This small molecule binds to this protein.
Small molecule (SMILES): CC(=O)N[C@H]1[C@H](O[C@H]2[C@H](O)[C@@H](NC(C)=O)CO[C@@H]2CO)O[C@H](CO)[C@@H](O[C@@H]2O[C@H](CO[C@H]3O[C@H](CO)[C@@H](O)[C@H](O)[C@@H]3O)[C@@H](O)[C@H](O[C@H]3O[C@H](CO)[C@@H](O)[C@H](O)[C@@H]3O)[C@@H]2O)[C@@H]1O

Sequence of chain 1.A:
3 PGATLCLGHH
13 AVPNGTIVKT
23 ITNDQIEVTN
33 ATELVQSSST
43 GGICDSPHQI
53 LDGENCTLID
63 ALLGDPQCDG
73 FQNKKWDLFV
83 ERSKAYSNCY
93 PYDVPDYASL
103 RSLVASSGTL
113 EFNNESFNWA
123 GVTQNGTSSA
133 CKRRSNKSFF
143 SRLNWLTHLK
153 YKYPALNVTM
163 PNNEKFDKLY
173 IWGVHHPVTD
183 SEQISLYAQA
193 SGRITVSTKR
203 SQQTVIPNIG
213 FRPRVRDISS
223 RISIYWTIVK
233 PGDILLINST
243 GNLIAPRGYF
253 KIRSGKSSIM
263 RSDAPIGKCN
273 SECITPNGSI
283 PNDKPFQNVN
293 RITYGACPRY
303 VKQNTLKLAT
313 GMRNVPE

Binding-site contacts:
Ligand atom C8 contacts residue ASN32 of chain 1.A at 4.5 Å.
Ligand atom C4 contacts residue ASN32 of chain 1.A at 4.2 Å.
Ligand atom C5 contacts residue THR312 of chain 1.A at 4.2 Å.
Ligand atom C1 contacts residue THR312 of chain 1.A at 3.7 Å.
Ligand atom N2 contacts residue ASN32 of chain 1.A at 2.9 Å (h-bond).
Ligand atom C6 contacts residue THR312 of chain 1.A at 4.0 Å.
Ligand atom C7 contacts residue ASN32 of chain 1.A at 3.4 Å.
Ligand atom C3 contacts residue ASN32 of chain 1.A at 3.8 Å.
Ligand atom C8 contacts residue THR34 of chain 1.A at 3.8 Å.
Ligand atom O6 contacts residue THR312 of chain 1.A at 4.3 Å.
Ligand atom O7 contacts residue ASN32 of chain 1.A at 3.5 Å (h-bond).
Ligand atom O5 contacts residue THR312 of chain 1.A at 3.1 Å (h-bond).
Ligand atom C2 contacts residue ASN32 of chain 1.A at 2.5 Å.
Ligand atom O7 contacts residue THR34 of chain 1.A at 4.2 Å.
Ligand atom C1 contacts residue ASN32 of chain 1.A at 1.4 Å.
Ligand atom C7 contacts residue THR34 of chain 1.A at 4.4 Å.
Ligand atom C5 contacts residue ASN32 of chain 1.A at 3.6 Å.
Ligand atom O5 contacts residue ASN32 of chain 1.A at 2.3 Å (h-bond).